The protein below binds the small molecule below.
Small molecule (SMILES): Nc1nc2c(ncn2[C@@H]2O[C@H](CO[P](=O)(O)O[P](=O)(O)NP(=O)(O)O)[C@@H](O)[C@H]2O)c(=O)[nH]1

Sequence of chain 2.A:
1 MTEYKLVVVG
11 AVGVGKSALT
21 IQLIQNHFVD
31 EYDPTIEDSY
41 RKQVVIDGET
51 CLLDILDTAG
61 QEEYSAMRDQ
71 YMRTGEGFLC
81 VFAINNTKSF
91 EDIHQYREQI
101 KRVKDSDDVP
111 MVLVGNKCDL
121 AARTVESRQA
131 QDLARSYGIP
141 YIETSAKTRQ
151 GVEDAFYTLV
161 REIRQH

Binding-site contacts:
Ligand atom N3B contacts residue MG1 of chain 2.F at 3.4 Å.
Ligand atom N3B contacts residue GLY13 of chain 2.A at 3.1 Å (h-bond).
Ligand atom O2B contacts residue MG1 of chain 2.F at 2.1 Å.
Ligand atom N2 contacts residue ASP119 of chain 2.A at 2.9 Å (salt-bridge).
Ligand atom O1G contacts residue TYR32 of chain 2.A at 2.6 Å (h-bond).
Ligand atom O1B contacts residue GLY13 of chain 2.A at 3.5 Å (h-bond).
Ligand atom O6 contacts residue ASP119 of chain 2.A at 3.5 Å (salt-bridge).
Ligand atom O2' contacts residue PHE28 of chain 2.A at 3.2 Å.
Ligand atom PB contacts residue MG1 of chain 2.F at 3.2 Å.
Ligand atom O1B contacts residue LYS16 of chain 2.A at 2.8 Å (salt-bridge).
Ligand atom O2A contacts residue TYR32 of chain 2.A at 3.4 Å.
Ligand atom C2' contacts residue VAL29 of chain 2.A at 3.4 Å (hydrophobic).
Ligand atom N7 contacts residue ASN116 of chain 2.A at 3.1 Å (h-bond).
Ligand atom C6 contacts residue LYS117 of chain 2.A at 3.5 Å.
Ligand atom O1B contacts residue VAL14 of chain 2.A at 3.2 Å (h-bond).
Ligand atom O6 contacts residue LYS117 of chain 2.A at 3.4 Å.
Ligand atom O6 contacts residue LYS147 of chain 2.A at 3.6 Å (salt-bridge).
Ligand atom O1A contacts residue GLY15 of chain 2.A at 3.2 Å.
Ligand atom O2B contacts residue LYS16 of chain 2.A at 3.5 Å (salt-bridge).
Ligand atom O2' contacts residue VAL29 of chain 2.A at 2.7 Å (h-bond).
Ligand atom O3G contacts residue LYS16 of chain 2.A at 2.7 Å (salt-bridge).
Ligand atom O2B contacts residue SER17 of chain 2.A at 3.0 Å (h-bond).
Ligand atom O1B contacts residue GLY15 of chain 2.A at 3.0 Å (h-bond).
Ligand atom O1A contacts residue SER17 of chain 2.A at 3.4 Å (h-bond).
Ligand atom O1G contacts residue PRO34 of chain 2.A at 3.5 Å.
Ligand atom O2G contacts residue THR35 of chain 2.A at 3.0 Å (h-bond).
Ligand atom O2G contacts residue MG1 of chain 2.F at 2.0 Å.
Ligand atom O3G contacts residue VAL12 of chain 2.A at 3.6 Å.
Ligand atom O4' contacts residue LYS117 of chain 2.A at 3.3 Å (salt-bridge).
Ligand atom O3A contacts residue GLY15 of chain 2.A at 3.2 Å (h-bond).
Ligand atom PG contacts residue MG1 of chain 2.F at 3.2 Å.
Ligand atom C3' contacts residue GLU31 of chain 2.A at 3.6 Å.
Ligand atom O6 contacts residue ALA146 of chain 2.A at 2.8 Å (h-bond).
Ligand atom N1 contacts residue ASP119 of chain 2.A at 2.8 Å (salt-bridge).
Ligand atom O2' contacts residue ASP30 of chain 2.A at 3.0 Å (salt-bridge).
Ligand atom O3G contacts residue GLY60 of chain 2.A at 2.8 Å (h-bond).
Ligand atom O3' contacts residue ASP30 of chain 2.A at 2.9 Å (salt-bridge).
Ligand atom O1A contacts residue ALA18 of chain 2.A at 2.8 Å (h-bond).
Ligand atom O6 contacts residue ASN116 of chain 2.A at 3.3 Å (h-bond).
Ligand atom O6 contacts residue SER145 of chain 2.A at 3.4 Å.